Sequence of chain 2.A:
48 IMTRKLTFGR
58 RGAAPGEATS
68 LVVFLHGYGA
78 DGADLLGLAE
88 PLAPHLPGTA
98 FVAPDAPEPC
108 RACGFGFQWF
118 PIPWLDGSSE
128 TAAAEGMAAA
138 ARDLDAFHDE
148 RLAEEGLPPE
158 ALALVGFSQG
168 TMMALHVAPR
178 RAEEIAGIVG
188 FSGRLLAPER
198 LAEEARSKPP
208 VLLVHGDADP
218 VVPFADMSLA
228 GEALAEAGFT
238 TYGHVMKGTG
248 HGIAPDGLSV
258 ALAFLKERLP

The protein below binds the small molecule below.
Small molecule (SMILES): O=S(=O)(O)CCN1CCN(CCS(=O)(=O)O)CC1

Binding-site contacts:
Ligand atom N1 contacts residue PHE112 of chain 2.A at 4.2 Å.
Ligand atom C4 contacts residue TYR75 of chain 2.A at 3.0 Å (hydrophobic).
Ligand atom O1 contacts residue 3CM1 of chain 2.C at 3.4 Å.
Ligand atom C4 contacts residue ALA77 of chain 2.A at 4.0 Å (hydrophobic).
Ligand atom C4' contacts residue PHE112 of chain 2.A at 4.2 Å (hydrophobic).
Ligand atom C3' contacts residue TYR75 of chain 2.A at 3.8 Å (hydrophobic).
Ligand atom C2' contacts residue 3CM1 of chain 2.C at 4.0 Å.
Ligand atom C2 contacts residue TYR75 of chain 2.A at 3.8 Å (hydrophobic).
Ligand atom N1 contacts residue TYR75 of chain 2.A at 3.9 Å.
Ligand atom O1 contacts residue LEU122 of chain 2.A at 3.5 Å.
Ligand atom C2 contacts residue GLY76 of chain 2.A at 4.2 Å.
Ligand atom C4 contacts residue 3CM1 of chain 2.C at 4.3 Å.
Ligand atom O1 contacts residue CYS110 of chain 2.A at 4.0 Å.
Ligand atom O2 contacts residue LEU122 of chain 2.A at 4.3 Å.
Ligand atom C3' contacts residue GLY76 of chain 2.A at 3.9 Å.
Ligand atom S1 contacts residue TYR75 of chain 2.A at 4.3 Å.
Ligand atom O3 contacts residue 3CM1 of chain 2.C at 4.1 Å.
Ligand atom N1 contacts residue GLY76 of chain 2.A at 4.1 Å.
Ligand atom N1 contacts residue 3CM1 of chain 2.C at 4.0 Å.
Ligand atom O2 contacts residue CYS110 of chain 2.A at 4.0 Å.
Ligand atom C3' contacts residue ALA77 of chain 2.A at 4.2 Å (hydrophobic).
Ligand atom C3' contacts residue 3CM1 of chain 2.C at 3.8 Å.
Ligand atom N1' contacts residue PHE112 of chain 2.A at 4.4 Å.
Ligand atom O1 contacts residue TYR75 of chain 2.A at 3.1 Å.
Ligand atom C4 contacts residue PHE112 of chain 2.A at 4.1 Å (hydrophobic).
Ligand atom C2 contacts residue 3CM1 of chain 2.C at 3.9 Å.
Ligand atom C1' contacts residue 3CM1 of chain 2.C at 4.5 Å.
Ligand atom S1 contacts residue LEU122 of chain 2.A at 4.4 Å.
Ligand atom N1' contacts residue 3CM1 of chain 2.C at 4.5 Å.
Ligand atom S1 contacts residue 3CM1 of chain 2.C at 4.3 Å.
Ligand atom C1 contacts residue PHE112 of chain 2.A at 4.2 Å (hydrophobic).
Ligand atom C1 contacts residue CYS110 of chain 2.A at 3.8 Å (hydrophobic).
Ligand atom S1 contacts residue CYS110 of chain 2.A at 4.2 Å.
Ligand atom C2 contacts residue CYS110 of chain 2.A at 3.9 Å (hydrophobic).
Ligand atom N1' contacts residue GLY76 of chain 2.A at 4.2 Å.
Ligand atom C3 contacts residue PHE112 of chain 2.A at 3.4 Å (hydrophobic).
Ligand atom C4 contacts residue GLY76 of chain 2.A at 3.1 Å.